Binding-site contacts:
Ligand atom O4 contacts residue ASN25 of chain 8.B at 2.7 Å (h-bond).
Ligand atom O8 contacts residue ARG154 of chain 8.B at 3.9 Å.
Ligand atom O2 contacts residue THR134 of chain 8.B at 3.5 Å (h-bond).
Ligand atom O8 contacts residue LYS78 of chain 8.B at 2.5 Å (salt-bridge).
Ligand atom C4 contacts residue ASP20 of chain 8.B at 3.8 Å.
Ligand atom P1 contacts residue THR134 of chain 8.B at 3.6 Å.
Ligand atom O5 contacts residue HIS9 of chain 8.B at 2.7 Å (h-bond).
Ligand atom O7 contacts residue ARG154 of chain 8.B at 3.2 Å (salt-bridge).
Ligand atom O8 contacts residue TYR110 of chain 8.B at 2.7 Å (h-bond).
Ligand atom O4 contacts residue ASP20 of chain 8.B at 3.3 Å (salt-bridge).
Ligand atom O1 contacts residue THR134 of chain 8.B at 3.0 Å (h-bond).
Ligand atom C3 contacts residue UDP1 of chain 8.F at 3.7 Å.
Ligand atom C4 contacts residue ASN25 of chain 8.B at 4.1 Å.
Ligand atom C5 contacts residue HIS9 of chain 8.B at 3.9 Å.
Ligand atom O7 contacts residue THR134 of chain 8.B at 3.0 Å (h-bond).
Ligand atom O5 contacts residue THR10 of chain 8.B at 3.5 Å.
Ligand atom O9 contacts residue LYS78 of chain 8.B at 3.7 Å.
Ligand atom P1 contacts residue LYS78 of chain 8.B at 3.6 Å.
Ligand atom O4 contacts residue GLY22 of chain 8.B at 3.2 Å (h-bond).
Ligand atom O3 contacts residue UDP1 of chain 8.F at 3.1 Å (h-bond).
Ligand atom O5 contacts residue ASP20 of chain 8.B at 2.7 Å (salt-bridge).
Ligand atom O9 contacts residue PHE235 of chain 8.B at 3.9 Å.
Ligand atom O4 contacts residue MET24 of chain 8.B at 3.6 Å.
Ligand atom P1 contacts residue TYR110 of chain 8.B at 3.9 Å.
Ligand atom O5 contacts residue MET24 of chain 8.B at 3.8 Å.
Ligand atom O3 contacts residue GLY23 of chain 8.B at 3.5 Å (h-bond).
Ligand atom C4 contacts residue MET24 of chain 8.B at 3.6 Å (hydrophobic).
Ligand atom C3 contacts residue ARG231 of chain 8.B at 3.5 Å.
Ligand atom O6 contacts residue HIS9 of chain 8.B at 3.7 Å.
Ligand atom C1 contacts residue ARG231 of chain 8.B at 3.8 Å.
Ligand atom O3 contacts residue ARG231 of chain 8.B at 4.1 Å.
Ligand atom O1 contacts residue TYR110 of chain 8.B at 3.9 Å.
Ligand atom O3 contacts residue GLY22 of chain 8.B at 4.1 Å.
Ligand atom C2 contacts residue ARG231 of chain 8.B at 3.7 Å.
Ligand atom O4 contacts residue SER21 of chain 8.B at 4.0 Å.
Ligand atom O2 contacts residue HIS133 of chain 8.B at 3.9 Å.
Ligand atom C5 contacts residue ASP20 of chain 8.B at 3.1 Å.
Ligand atom C6 contacts residue HIS9 of chain 8.B at 3.9 Å.
Ligand atom O6 contacts residue LYS78 of chain 8.B at 3.5 Å (salt-bridge).
Ligand atom O3 contacts residue MET24 of chain 8.B at 3.1 Å (h-bond).

Sequence of chain 8.B:
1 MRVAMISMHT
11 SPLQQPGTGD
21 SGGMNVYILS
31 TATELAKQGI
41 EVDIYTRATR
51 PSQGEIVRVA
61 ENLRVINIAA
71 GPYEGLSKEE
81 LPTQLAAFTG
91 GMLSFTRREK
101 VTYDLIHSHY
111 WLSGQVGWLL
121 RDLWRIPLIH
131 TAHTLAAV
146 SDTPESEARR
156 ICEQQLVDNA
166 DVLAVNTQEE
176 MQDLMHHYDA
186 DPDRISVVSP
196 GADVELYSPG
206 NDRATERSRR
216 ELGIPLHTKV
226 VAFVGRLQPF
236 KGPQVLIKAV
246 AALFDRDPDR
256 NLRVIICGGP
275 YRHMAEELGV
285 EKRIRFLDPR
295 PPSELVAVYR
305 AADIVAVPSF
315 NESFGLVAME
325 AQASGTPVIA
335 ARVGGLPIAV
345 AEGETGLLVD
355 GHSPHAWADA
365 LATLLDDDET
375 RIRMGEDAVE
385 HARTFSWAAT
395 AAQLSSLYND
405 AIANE

This small molecule binds to this protein.
Small molecule (SMILES): O=P([O-])([O-])OC1[C@@H](O)[C@H](O)C(O)[C@H](O)[C@@H]1O